Binding-site contacts:
Ligand atom C7 contacts residue GLY109 of chain 1.A at 4.4 Å.
Ligand atom C8 contacts residue ASN108 of chain 1.A at 3.3 Å.
Ligand atom N2 contacts residue GLY109 of chain 1.A at 4.3 Å.
Ligand atom C5 contacts residue ASN108 of chain 1.A at 3.6 Å.
Ligand atom N2 contacts residue ASN108 of chain 1.A at 3.1 Å (h-bond).
Ligand atom C7 contacts residue ASN108 of chain 1.A at 3.9 Å.
Ligand atom C4 contacts residue ASN108 of chain 1.A at 4.2 Å.
Ligand atom C1 contacts residue ASN108 of chain 1.A at 1.4 Å.
Ligand atom C3 contacts residue ASN108 of chain 1.A at 3.8 Å.
Ligand atom O5 contacts residue ASN108 of chain 1.A at 2.2 Å (h-bond).
Ligand atom C2 contacts residue ASN108 of chain 1.A at 2.5 Å.
Ligand atom C8 contacts residue GLY109 of chain 1.A at 3.4 Å.

Sequence of chain 1.A:
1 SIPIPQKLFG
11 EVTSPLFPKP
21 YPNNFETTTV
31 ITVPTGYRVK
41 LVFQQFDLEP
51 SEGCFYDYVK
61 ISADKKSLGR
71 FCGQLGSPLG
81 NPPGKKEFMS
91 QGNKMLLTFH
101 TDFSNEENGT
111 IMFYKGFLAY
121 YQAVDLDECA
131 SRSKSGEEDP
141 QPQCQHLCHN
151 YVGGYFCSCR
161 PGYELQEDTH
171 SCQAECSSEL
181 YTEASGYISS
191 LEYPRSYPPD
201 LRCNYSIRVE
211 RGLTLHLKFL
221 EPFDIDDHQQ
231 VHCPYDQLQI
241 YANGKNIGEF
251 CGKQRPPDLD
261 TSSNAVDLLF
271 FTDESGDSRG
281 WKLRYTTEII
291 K

The protein below binds the small molecule below.
Small molecule (SMILES): CC(=O)N[C@@H]1[C@@H](O)[C@H](O)[C@@H](CO)O[C@H]1O